This small molecule binds to this protein.
Small molecule (SMILES): CCOC(=O)c1ccc(OCCCC2CCN(c3ccc(C)nn3)CC2)cc1

Binding-site contacts:
Ligand atom N6 contacts residue VAL194 of chain 2.B at 3.6 Å.
Ligand atom C8 contacts residue TYR157 of chain 2.B at 3.4 Å (hydrophobic).
Ligand atom C19 contacts residue TYR110 of chain 2.B at 3.8 Å (hydrophobic).
Ligand atom C3 contacts residue ALA24 of chain 2.D at 3.6 Å (hydrophobic).
Ligand atom C4 contacts residue ALA24 of chain 2.D at 3.9 Å (hydrophobic).
Ligand atom N3 contacts residue ILE192 of chain 2.B at 3.7 Å.
Ligand atom C1 contacts residue ILE155 of chain 2.B at 3.8 Å (hydrophobic).
Ligand atom N4 contacts residue LEU239 of chain 2.B at 3.6 Å.
Ligand atom C13 contacts residue ILE108 of chain 2.B at 3.6 Å (hydrophobic).
Ligand atom C7 contacts residue TYR157 of chain 2.B at 3.5 Å (hydrophobic).
Ligand atom C25 contacts residue THR109 of chain 2.B at 3.2 Å.
Ligand atom C9 contacts residue VAL194 of chain 2.B at 3.8 Å (hydrophobic).
Ligand atom C21 contacts residue TYR203 of chain 2.B at 3.7 Å (hydrophobic).
Ligand atom C1 contacts residue ILE181 of chain 2.B at 3.5 Å (hydrophobic).
Ligand atom O23 contacts residue TYR110 of chain 2.B at 3.5 Å.
Ligand atom N4 contacts residue ILE192 of chain 2.B at 3.6 Å.
Ligand atom C10 contacts residue PHE132 of chain 2.B at 3.7 Å (hydrophobic).
Ligand atom O23 contacts residue PHE236 of chain 2.B at 3.3 Å.
Ligand atom C17 contacts residue MET130 of chain 2.B at 3.7 Å (hydrophobic).
Ligand atom C10 contacts residue ILE108 of chain 2.B at 3.5 Å (hydrophobic).
Ligand atom C16 contacts residue MET130 of chain 2.B at 3.8 Å (hydrophobic).
Ligand atom N3 contacts residue LEU239 of chain 2.B at 3.8 Å.
Ligand atom O24 contacts residue PHE236 of chain 2.B at 3.9 Å.
Ligand atom C11 contacts residue PHE132 of chain 2.B at 3.5 Å (hydrophobic).
Ligand atom C20 contacts residue PHE236 of chain 2.B at 3.4 Å (hydrophobic).
Ligand atom C19 contacts residue PHE236 of chain 2.B at 3.6 Å (hydrophobic).
Ligand atom O15 contacts residue MET130 of chain 2.B at 3.8 Å.
Ligand atom C22 contacts residue TYR110 of chain 2.B at 3.3 Å (hydrophobic).
Ligand atom C18 contacts residue TYR110 of chain 2.B at 3.8 Å (hydrophobic).
Ligand atom O24 contacts residue TYR110 of chain 2.B at 3.3 Å.
Ligand atom C4 contacts residue TYR157 of chain 2.B at 3.5 Å (hydrophobic).
Ligand atom C8 contacts residue VAL194 of chain 2.B at 3.8 Å (hydrophobic).
Ligand atom C12 contacts residue PHE236 of chain 2.B at 3.7 Å (hydrophobic).
Ligand atom O24 contacts residue THR109 of chain 2.B at 3.6 Å.
Ligand atom C22 contacts residue PHE236 of chain 2.B at 3.3 Å (hydrophobic).
Ligand atom C3 contacts residue TYR157 of chain 2.B at 3.4 Å (hydrophobic).
Ligand atom C7 contacts residue ILE25 of chain 2.D at 3.8 Å (hydrophobic).
Ligand atom C13 contacts residue PHE236 of chain 2.B at 3.8 Å (hydrophobic).
Ligand atom C7 contacts residue VAL194 of chain 2.B at 3.6 Å (hydrophobic).
Ligand atom C3 contacts residue PRO179 of chain 2.B at 3.6 Å (hydrophobic).

Sequence of chain 2.D:
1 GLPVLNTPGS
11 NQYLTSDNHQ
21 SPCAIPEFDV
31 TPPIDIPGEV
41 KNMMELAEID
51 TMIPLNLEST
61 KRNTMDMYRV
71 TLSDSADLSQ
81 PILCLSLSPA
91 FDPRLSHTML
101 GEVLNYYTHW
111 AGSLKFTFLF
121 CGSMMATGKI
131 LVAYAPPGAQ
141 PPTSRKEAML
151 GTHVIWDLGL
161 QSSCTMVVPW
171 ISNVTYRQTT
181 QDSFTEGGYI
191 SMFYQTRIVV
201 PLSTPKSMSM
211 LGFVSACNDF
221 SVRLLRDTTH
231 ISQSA

Sequence of chain 2.B:
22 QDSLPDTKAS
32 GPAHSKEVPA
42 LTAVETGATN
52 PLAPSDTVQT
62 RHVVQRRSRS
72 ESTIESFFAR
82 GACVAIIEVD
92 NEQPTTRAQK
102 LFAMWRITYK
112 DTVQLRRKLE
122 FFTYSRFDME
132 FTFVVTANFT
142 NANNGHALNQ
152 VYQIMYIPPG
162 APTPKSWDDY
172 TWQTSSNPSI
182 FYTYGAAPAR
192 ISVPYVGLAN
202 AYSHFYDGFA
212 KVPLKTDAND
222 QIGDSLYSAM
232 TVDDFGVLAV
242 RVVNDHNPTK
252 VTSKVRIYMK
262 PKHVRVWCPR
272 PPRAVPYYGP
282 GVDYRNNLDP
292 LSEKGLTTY